Binding-site contacts:
Ligand atom N2 contacts residue ASN154 of chain 7.C at 3.2 Å (h-bond).
Ligand atom C8 contacts residue ASN154 of chain 7.C at 2.3 Å.
Ligand atom O7 contacts residue GLY150 of chain 7.C at 4.2 Å.
Ligand atom C5 contacts residue THR156 of chain 7.C at 4.1 Å.
Ligand atom O6 contacts residue THR156 of chain 7.C at 2.7 Å (h-bond).
Ligand atom C1 contacts residue ASN154 of chain 7.C at 3.0 Å.
Ligand atom C2 contacts residue ASN154 of chain 7.C at 3.6 Å.
Ligand atom O7 contacts residue VAL153 of chain 7.C at 4.1 Å.
Ligand atom O5 contacts residue THR156 of chain 7.C at 4.0 Å.
Ligand atom O7 contacts residue ASN154 of chain 7.C at 2.1 Å (h-bond).
Ligand atom C7 contacts residue ASN154 of chain 7.C at 2.2 Å.
Ligand atom C6 contacts residue THR156 of chain 7.C at 3.7 Å.
Ligand atom C1 contacts residue THR156 of chain 7.C at 4.2 Å.
Ligand atom O5 contacts residue ASN154 of chain 7.C at 4.1 Å.

Sequence of chain 7.C:
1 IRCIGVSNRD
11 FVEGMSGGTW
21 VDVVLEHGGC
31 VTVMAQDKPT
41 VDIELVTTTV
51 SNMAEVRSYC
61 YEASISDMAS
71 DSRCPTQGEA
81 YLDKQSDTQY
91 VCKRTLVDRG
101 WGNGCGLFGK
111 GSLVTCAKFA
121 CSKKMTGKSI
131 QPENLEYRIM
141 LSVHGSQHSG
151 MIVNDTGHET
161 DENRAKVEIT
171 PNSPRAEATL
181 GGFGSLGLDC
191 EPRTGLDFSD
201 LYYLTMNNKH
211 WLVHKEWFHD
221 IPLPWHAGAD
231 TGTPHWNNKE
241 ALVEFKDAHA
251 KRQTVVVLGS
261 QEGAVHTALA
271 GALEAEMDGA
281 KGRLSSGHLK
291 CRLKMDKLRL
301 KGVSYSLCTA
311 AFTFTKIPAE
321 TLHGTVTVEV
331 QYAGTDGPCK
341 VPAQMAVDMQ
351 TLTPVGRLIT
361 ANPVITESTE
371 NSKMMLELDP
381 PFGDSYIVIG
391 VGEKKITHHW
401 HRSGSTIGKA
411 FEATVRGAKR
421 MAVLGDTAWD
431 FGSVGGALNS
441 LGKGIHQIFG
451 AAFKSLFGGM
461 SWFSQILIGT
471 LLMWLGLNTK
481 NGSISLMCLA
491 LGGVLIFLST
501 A

The protein below binds the small molecule below.
Small molecule (SMILES): CC(=O)N[C@H]1[C@H](O[C@H]2[C@H](O)[C@@H](NC(C)=O)CO[C@@H]2CO)O[C@H](CO)[C@@H](O)[C@@H]1O